Sequence of chain 1.D:
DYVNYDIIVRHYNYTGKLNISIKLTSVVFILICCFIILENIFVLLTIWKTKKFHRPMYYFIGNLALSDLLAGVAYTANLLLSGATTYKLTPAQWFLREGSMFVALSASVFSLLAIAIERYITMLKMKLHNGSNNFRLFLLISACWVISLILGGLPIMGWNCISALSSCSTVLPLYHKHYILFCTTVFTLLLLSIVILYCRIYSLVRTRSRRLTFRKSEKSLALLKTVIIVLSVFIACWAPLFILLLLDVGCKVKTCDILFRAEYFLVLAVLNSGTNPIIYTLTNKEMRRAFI

Binding-site contacts:
Ligand atom N2 contacts residue ASN40 of chain 1.D at 2.9 Å (h-bond).
Ligand atom C7 contacts residue LEU45 of chain 1.D at 4.2 Å (hydrophobic).
Ligand atom C1 contacts residue ASN40 of chain 1.D at 1.4 Å.
Ligand atom C8 contacts residue LEU45 of chain 1.D at 3.6 Å (hydrophobic).
Ligand atom O5 contacts residue ASN40 of chain 1.D at 2.4 Å (h-bond).
Ligand atom C5 contacts residue ASN40 of chain 1.D at 3.6 Å.
Ligand atom C3 contacts residue ASN40 of chain 1.D at 3.8 Å.
Ligand atom C2 contacts residue ASN40 of chain 1.D at 2.5 Å.
Ligand atom C8 contacts residue ASN40 of chain 1.D at 4.3 Å.
Ligand atom C7 contacts residue ASN40 of chain 1.D at 3.2 Å.
Ligand atom C4 contacts residue ASN40 of chain 1.D at 4.2 Å.
Ligand atom O7 contacts residue ASN40 of chain 1.D at 3.3 Å (h-bond).
Ligand atom N2 contacts residue LEU45 of chain 1.D at 4.5 Å.

A small-molecule ligand and the protein it binds are described below.
Small molecule (SMILES): CC(=O)N[C@@H]1[C@@H](O)[C@H](O)[C@@H](CO)O[C@H]1O